Binding-site contacts:
Ligand atom NAM contacts residue EDO1 of chain 1.H at 3.7 Å.
Ligand atom OAD contacts residue PRO38 of chain 1.A at 3.3 Å (h-bond).
Ligand atom OAP contacts residue VAL187 of chain 1.A at 3.0 Å (h-bond).
Ligand atom CAK contacts residue GLY158 of chain 1.A at 3.8 Å.
Ligand atom CAT contacts residue EDO1 of chain 1.H at 3.7 Å.
Ligand atom CAH contacts residue GLY46 of chain 1.A at 3.7 Å.
Ligand atom OAP contacts residue PRO185 of chain 1.A at 3.5 Å (h-bond).
Ligand atom CAF contacts residue TYR82 of chain 1.A at 3.5 Å (hydrophobic).
Ligand atom OAC contacts residue HIS47 of chain 1.A at 3.3 Å (h-bond).
Ligand atom CAQ contacts residue HIS47 of chain 1.A at 3.2 Å.
Ligand atom NAM contacts residue GLN164 of chain 1.A at 3.4 Å (h-bond).
Ligand atom CAJ contacts residue GLN164 of chain 1.A at 3.2 Å.
Ligand atom NAM contacts residue ASP161 of chain 1.A at 3.7 Å.
Ligand atom CAA contacts residue LEU50 of chain 1.A at 3.8 Å (hydrophobic).
Ligand atom CAA contacts residue VAL184 of chain 1.A at 3.7 Å (hydrophobic).
Ligand atom CAJ contacts residue ASP161 of chain 1.A at 3.6 Å.
Ligand atom CAI contacts residue HIS44 of chain 1.A at 3.7 Å.
Ligand atom SAX contacts residue HIS47 of chain 1.A at 3.7 Å.
Ligand atom CAW contacts residue HIS44 of chain 1.A at 3.5 Å.
Ligand atom OAE contacts residue HIS47 of chain 1.A at 3.0 Å (h-bond).
Ligand atom OAD contacts residue THR39 of chain 1.A at 3.7 Å.
Ligand atom OAP contacts residue THR186 of chain 1.A at 3.6 Å.
Ligand atom OAD contacts residue EDO1 of chain 1.H at 2.6 Å (h-bond).
Ligand atom CAK contacts residue GLY46 of chain 1.A at 3.3 Å.
Ligand atom OAP contacts residue GLY46 of chain 1.A at 3.6 Å.
Ligand atom CAH contacts residue VAL187 of chain 1.A at 3.8 Å (hydrophobic).
Ligand atom CAA contacts residue VAL187 of chain 1.A at 3.8 Å (hydrophobic).
Ligand atom NAN contacts residue HIS47 of chain 1.A at 3.3 Å (h-bond).
Ligand atom SAX contacts residue EDO1 of chain 1.H at 3.7 Å.
Ligand atom CAA contacts residue GLY46 of chain 1.A at 3.4 Å.
Ligand atom CAS contacts residue GLY46 of chain 1.A at 3.4 Å.
Ligand atom OAE contacts residue THR39 of chain 1.A at 3.6 Å.
Ligand atom CAI contacts residue MET195 of chain 1.A at 3.2 Å (hydrophobic).
Ligand atom CAI contacts residue LYS160 of chain 1.A at 3.7 Å.
Ligand atom NAO contacts residue HIS44 of chain 1.A at 3.5 Å.
Ligand atom CAU contacts residue HIS47 of chain 1.A at 3.7 Å.
Ligand atom CAG contacts residue TYR82 of chain 1.A at 3.4 Å (hydrophobic).
Ligand atom OAE contacts residue MET40 of chain 1.A at 3.0 Å (h-bond).
Ligand atom CAB contacts residue ASP161 of chain 1.A at 3.9 Å.
Ligand atom CAA contacts residue PRO185 of chain 1.A at 3.2 Å (hydrophobic).

The protein below binds the small molecule below.
Small molecule (SMILES): COc1ccc2[nH]c(C(=O)NS(=O)(=O)c3ccc(C)cn3)cc2c1

Sequence of chain 1.A:
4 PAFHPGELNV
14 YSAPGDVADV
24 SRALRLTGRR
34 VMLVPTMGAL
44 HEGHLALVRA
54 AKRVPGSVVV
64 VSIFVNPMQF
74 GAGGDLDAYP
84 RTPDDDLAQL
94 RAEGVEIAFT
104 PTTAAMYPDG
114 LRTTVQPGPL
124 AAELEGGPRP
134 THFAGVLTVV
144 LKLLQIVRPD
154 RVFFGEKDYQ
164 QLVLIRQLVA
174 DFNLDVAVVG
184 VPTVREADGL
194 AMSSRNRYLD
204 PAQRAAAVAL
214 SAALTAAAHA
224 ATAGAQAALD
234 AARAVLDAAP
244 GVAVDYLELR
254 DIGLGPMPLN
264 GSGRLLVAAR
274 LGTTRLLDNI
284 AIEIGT